The protein below binds the small molecule below.
Small molecule (SMILES): C#CCCCCCNC(=O)OCCCCCCCCCC[P](=O)(F)OCC

Sequence of chain 1.A:
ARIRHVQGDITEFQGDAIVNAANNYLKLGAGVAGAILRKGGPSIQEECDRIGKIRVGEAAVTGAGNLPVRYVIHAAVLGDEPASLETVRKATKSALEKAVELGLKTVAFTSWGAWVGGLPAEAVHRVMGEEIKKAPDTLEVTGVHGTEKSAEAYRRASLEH

Binding-site contacts:
Ligand atom C19 contacts residue SER112 of chain 1.A at 3.4 Å.
Ligand atom C14 contacts residue GLY130 of chain 1.A at 3.8 Å.
Ligand atom P1 contacts residue SER151 of chain 1.A at 1.7 Å.
Ligand atom O02 contacts residue GLY130 of chain 1.A at 3.2 Å.
Ligand atom C14 contacts residue MET129 of chain 1.A at 3.5 Å (hydrophobic).
Ligand atom O01 contacts residue HIS126 of chain 1.A at 3.5 Å.
Ligand atom C7 contacts residue ALA158 of chain 1.A at 3.8 Å (hydrophobic).
Ligand atom C17 contacts residue THR111 of chain 1.A at 3.5 Å.
Ligand atom C02 contacts residue LYS150 of chain 1.A at 3.8 Å.
Ligand atom C18 contacts residue PHE110 of chain 1.A at 3.6 Å (hydrophobic).
Ligand atom C18 contacts residue THR111 of chain 1.A at 3.0 Å.
Ligand atom C15 contacts residue ILE133 of chain 1.A at 3.5 Å (hydrophobic).
Ligand atom C20 contacts residue VAL145 of chain 1.A at 2.8 Å (hydrophobic).
Ligand atom C20 contacts residue GLY144 of chain 1.A at 3.4 Å.
Ligand atom C3 contacts residue TYR155 of chain 1.A at 3.7 Å (hydrophobic).
Ligand atom C20 contacts residue PHE110 of chain 1.A at 3.3 Å (hydrophobic).
Ligand atom C8 contacts residue HIS126 of chain 1.A at 3.9 Å.
Ligand atom C1 contacts residue SER151 of chain 1.A at 2.8 Å.
Ligand atom O2 contacts residue SER151 of chain 1.A at 2.7 Å (h-bond).
Ligand atom O1 contacts residue SER151 of chain 1.A at 2.5 Å (h-bond).
Ligand atom O02 contacts residue HIS126 of chain 1.A at 3.3 Å (h-bond).
Ligand atom C14 contacts residue HIS126 of chain 1.A at 3.9 Å.
Ligand atom C16 contacts residue ILE4 of chain 1.A at 3.5 Å (hydrophobic).
Ligand atom C18 contacts residue GLY144 of chain 1.A at 3.6 Å.
Ligand atom C12 contacts residue HIS126 of chain 1.A at 3.4 Å.
Ligand atom C16 contacts residue HIS6 of chain 1.A at 3.8 Å.
Ligand atom C20 contacts residue HIS146 of chain 1.A at 3.2 Å.
Ligand atom C19 contacts residue THR111 of chain 1.A at 3.4 Å.
Ligand atom C6 contacts residue ALA158 of chain 1.A at 3.5 Å (hydrophobic).
Ligand atom C2 contacts residue SER151 of chain 1.A at 3.4 Å.
Ligand atom C2 contacts residue TYR155 of chain 1.A at 3.8 Å (hydrophobic).
Ligand atom C19 contacts residue HIS146 of chain 1.A at 3.2 Å.
Ligand atom C19 contacts residue GLY144 of chain 1.A at 3.6 Å.
Ligand atom C5 contacts residue HIS126 of chain 1.A at 3.9 Å.
Ligand atom C15 contacts residue ILE4 of chain 1.A at 3.7 Å (hydrophobic).
Ligand atom C18 contacts residue SER112 of chain 1.A at 3.8 Å.
Ligand atom C20 contacts residue SER112 of chain 1.A at 3.2 Å.
Ligand atom C19 contacts residue PHE110 of chain 1.A at 3.9 Å (hydrophobic).
Ligand atom C20 contacts residue THR111 of chain 1.A at 3.2 Å.
Ligand atom N01 contacts residue HIS126 of chain 1.A at 3.5 Å (h-bond).